Binding-site contacts:
Ligand atom C6 contacts residue ILE179 of chain 1.B at 3.6 Å (hydrophobic).
Ligand atom N23 contacts residue HIS43 of chain 1.B at 3.5 Å (h-bond).
Ligand atom C14 contacts residue TRP227 of chain 1.B at 3.9 Å (hydrophobic).
Ligand atom N46 contacts residue ASP199 of chain 1.B at 2.8 Å (salt-bridge).
Ligand atom C28 contacts residue TRP227 of chain 1.B at 3.7 Å (hydrophobic).
Ligand atom C14 contacts residue GLY228 of chain 1.B at 3.8 Å.
Ligand atom C5 contacts residue GLY228 of chain 1.B at 3.5 Å.
Ligand atom C24 contacts residue SER226 of chain 1.B at 3.8 Å.
Ligand atom O32 contacts residue GLY228 of chain 1.B at 3.1 Å (h-bond).
Ligand atom C3 contacts residue TYR47 of chain 1.B at 3.5 Å (hydrophobic).
Ligand atom C24 contacts residue SER205 of chain 1.B at 3.1 Å.
Ligand atom C30 contacts residue VAL225 of chain 1.B at 3.7 Å (hydrophobic).
Ligand atom C26 contacts residue GLY228 of chain 1.B at 3.8 Å.
Ligand atom N47 contacts residue ALA200 of chain 1.B at 3.2 Å (h-bond).
Ligand atom N47 contacts residue GLY228 of chain 1.B at 3.8 Å.
Ligand atom N47 contacts residue ASP199 of chain 1.B at 2.8 Å (salt-bridge).
Ligand atom C29 contacts residue VAL225 of chain 1.B at 3.7 Å (hydrophobic).
Ligand atom N23 contacts residue TRP227 of chain 1.B at 3.8 Å.
Ligand atom N47 contacts residue GLY230 of chain 1.B at 2.9 Å (h-bond).
Ligand atom N23 contacts residue SER226 of chain 1.B at 2.9 Å (h-bond).
Ligand atom O32 contacts residue TRP227 of chain 1.B at 3.1 Å.
Ligand atom C12 contacts residue ILE179 of chain 1.B at 3.7 Å (hydrophobic).
Ligand atom C21 contacts residue GLY228 of chain 1.B at 3.8 Å.
Ligand atom C33 contacts residue GLY228 of chain 1.B at 3.7 Å.
Ligand atom N47 contacts residue CYS231 of chain 1.B at 3.7 Å.
Ligand atom C24 contacts residue HIS43 of chain 1.B at 3.8 Å.
Ligand atom N46 contacts residue ALA200 of chain 1.B at 3.3 Å (h-bond).
Ligand atom C12 contacts residue TRP227 of chain 1.B at 3.8 Å (hydrophobic).
Ligand atom C21 contacts residue ASP199 of chain 1.B at 3.6 Å.
Ligand atom O22 contacts residue TRP50 of chain 1.B at 3.8 Å.
Ligand atom N13 contacts residue GLY228 of chain 1.B at 2.8 Å (h-bond).
Ligand atom C21 contacts residue ALA200 of chain 1.B at 3.2 Å (hydrophobic).
Ligand atom N23 contacts residue SER205 of chain 1.B at 3.8 Å.
Ligand atom C33 contacts residue ILE179 of chain 1.B at 3.9 Å (hydrophobic).
Ligand atom C1 contacts residue LEU96 of chain 1.B at 3.7 Å (hydrophobic).
Ligand atom C9 contacts residue GLU94 of chain 1.B at 3.9 Å.
Ligand atom C28 contacts residue GLY228 of chain 1.B at 3.6 Å.
Ligand atom C10 contacts residue GLU94 of chain 1.B at 3.3 Å.
Ligand atom C27 contacts residue GLY228 of chain 1.B at 3.4 Å.
Ligand atom N46 contacts residue GLY238 of chain 1.B at 3.5 Å.

Sequence of chain 1.B:
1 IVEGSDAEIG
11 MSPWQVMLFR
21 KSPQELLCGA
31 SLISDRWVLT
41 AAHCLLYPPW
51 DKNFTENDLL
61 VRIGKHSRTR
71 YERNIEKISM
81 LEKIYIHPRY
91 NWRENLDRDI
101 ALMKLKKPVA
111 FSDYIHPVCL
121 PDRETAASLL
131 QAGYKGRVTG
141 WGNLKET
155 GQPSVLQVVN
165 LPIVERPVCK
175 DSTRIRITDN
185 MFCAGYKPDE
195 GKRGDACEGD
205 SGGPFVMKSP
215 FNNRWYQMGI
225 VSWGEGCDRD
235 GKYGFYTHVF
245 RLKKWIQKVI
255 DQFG

This small molecule binds to this protein.
Small molecule (SMILES): NC(=[NH2+])c1ccc(CNC(=O)[C@@H]2CCCN2C(=O)[C@H](N)Cc2ccccc2)cc1